The protein below binds the small molecule below.
Small molecule (SMILES): NC(=O)C[C@@H]1NC(=O)[C@@H](N)CSSC[C@@H](C(=O)NCC(=O)O)NC(=O)[C@H](CCCN=C(N)N)NC(=O)CNC1=O

Binding-site contacts:
Ligand atom O contacts residue GLU344 of chain 2.A at 3.0 Å (salt-bridge).
Ligand atom O contacts residue GLY285 of chain 2.A at 3.4 Å.
Ligand atom O contacts residue ZN1 of chain 2.K at 3.3 Å.
Ligand atom O contacts residue ALA286 of chain 2.A at 3.1 Å (h-bond).
Ligand atom C contacts residue SER147 of chain 2.A at 3.6 Å.
Ligand atom O contacts residue ALA284 of chain 2.A at 2.6 Å (h-bond).
Ligand atom OD1 contacts residue TYR410 of chain 2.A at 3.5 Å.
Ligand atom N contacts residue GLU344 of chain 2.A at 3.0 Å (salt-bridge).
Ligand atom N contacts residue GLN146 of chain 2.A at 3.1 Å (h-bond).
Ligand atom CA contacts residue GLU288 of chain 2.A at 3.5 Å.
Ligand atom SG contacts residue ALA284 of chain 2.A at 3.7 Å.
Ligand atom N contacts residue GLU288 of chain 2.A at 2.6 Å (salt-bridge).
Ligand atom CB contacts residue ASN283 of chain 2.A at 3.5 Å.
Ligand atom CB contacts residue PHE405 of chain 2.A at 3.4 Å (hydrophobic).
Ligand atom C contacts residue ALA284 of chain 2.A at 3.5 Å (hydrophobic).
Ligand atom N contacts residue MET287 of chain 2.A at 3.5 Å (h-bond).
Ligand atom O contacts residue TYR410 of chain 2.A at 2.4 Å (h-bond).
Ligand atom N contacts residue ALA286 of chain 2.A at 3.0 Å (h-bond).
Ligand atom O contacts residue PHE405 of chain 2.A at 3.6 Å.
Ligand atom C contacts residue ALA286 of chain 2.A at 3.7 Å (hydrophobic).
Ligand atom OXT contacts residue SER147 of chain 2.A at 3.4 Å (h-bond).
Ligand atom C contacts residue SER402 of chain 2.A at 3.5 Å.
Ligand atom O contacts residue SER402 of chain 2.A at 2.7 Å (h-bond).
Ligand atom O contacts residue SER147 of chain 2.A at 3.1 Å (h-bond).
Ligand atom CB contacts residue GLU322 of chain 2.A at 3.3 Å.
Ligand atom CZ contacts residue ASN283 of chain 2.A at 3.2 Å.
Ligand atom CA contacts residue SER402 of chain 2.A at 3.6 Å.
Ligand atom C contacts residue GLU344 of chain 2.A at 3.8 Å.
Ligand atom NE contacts residue ASN283 of chain 2.A at 3.1 Å (h-bond).
Ligand atom OXT contacts residue GLN146 of chain 2.A at 3.5 Å (h-bond).
Ligand atom CA contacts residue MET287 of chain 2.A at 3.7 Å (hydrophobic).
Ligand atom N contacts residue ALA284 of chain 2.A at 3.6 Å.
Ligand atom NH2 contacts residue ASN283 of chain 2.A at 3.1 Å (h-bond).
Ligand atom CB contacts residue GLN146 of chain 2.A at 3.7 Å.
Ligand atom CA contacts residue ALA286 of chain 2.A at 3.4 Å (hydrophobic).
Ligand atom C contacts residue TYR410 of chain 2.A at 3.3 Å (hydrophobic).
Ligand atom SG contacts residue TYR410 of chain 2.A at 3.6 Å (h-bond).
Ligand atom O contacts residue ALA284 of chain 2.A at 3.6 Å.
Ligand atom CB contacts residue TYR410 of chain 2.A at 3.6 Å (hydrophobic).
Ligand atom O contacts residue SO41 of chain 2.S at 2.7 Å (h-bond).

Sequence of chain 2.A:
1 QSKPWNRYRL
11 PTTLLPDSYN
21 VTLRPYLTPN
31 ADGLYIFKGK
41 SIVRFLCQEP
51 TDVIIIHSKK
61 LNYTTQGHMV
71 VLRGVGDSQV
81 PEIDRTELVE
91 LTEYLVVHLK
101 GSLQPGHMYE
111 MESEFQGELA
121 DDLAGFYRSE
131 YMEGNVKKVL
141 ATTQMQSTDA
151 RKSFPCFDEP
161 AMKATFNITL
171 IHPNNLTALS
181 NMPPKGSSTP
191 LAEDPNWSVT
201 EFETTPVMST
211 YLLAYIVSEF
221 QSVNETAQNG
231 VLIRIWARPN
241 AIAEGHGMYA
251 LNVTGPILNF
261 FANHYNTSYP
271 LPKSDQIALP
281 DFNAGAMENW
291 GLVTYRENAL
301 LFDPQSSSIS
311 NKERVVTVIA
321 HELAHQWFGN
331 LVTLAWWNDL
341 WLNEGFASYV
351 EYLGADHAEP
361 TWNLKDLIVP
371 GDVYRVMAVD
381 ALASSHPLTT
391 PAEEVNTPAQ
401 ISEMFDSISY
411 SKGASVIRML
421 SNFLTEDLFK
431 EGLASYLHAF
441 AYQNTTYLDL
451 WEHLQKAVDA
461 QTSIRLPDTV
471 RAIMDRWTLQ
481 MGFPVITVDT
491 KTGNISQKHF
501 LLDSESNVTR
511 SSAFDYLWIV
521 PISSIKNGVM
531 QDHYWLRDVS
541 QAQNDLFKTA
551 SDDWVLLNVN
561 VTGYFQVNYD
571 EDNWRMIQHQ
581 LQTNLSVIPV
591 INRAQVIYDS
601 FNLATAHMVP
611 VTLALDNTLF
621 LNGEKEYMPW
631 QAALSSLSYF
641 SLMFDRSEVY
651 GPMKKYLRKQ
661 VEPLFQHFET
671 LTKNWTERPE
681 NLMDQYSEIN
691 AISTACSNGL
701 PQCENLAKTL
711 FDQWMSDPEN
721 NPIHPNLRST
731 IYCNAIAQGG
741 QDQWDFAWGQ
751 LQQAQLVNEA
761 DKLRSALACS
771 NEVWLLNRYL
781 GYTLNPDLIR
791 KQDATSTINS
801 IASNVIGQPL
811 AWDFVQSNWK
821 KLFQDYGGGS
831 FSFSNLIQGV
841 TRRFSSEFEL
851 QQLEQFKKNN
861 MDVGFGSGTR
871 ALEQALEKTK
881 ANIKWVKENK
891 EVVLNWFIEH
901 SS